Sequence of chain 5.D:
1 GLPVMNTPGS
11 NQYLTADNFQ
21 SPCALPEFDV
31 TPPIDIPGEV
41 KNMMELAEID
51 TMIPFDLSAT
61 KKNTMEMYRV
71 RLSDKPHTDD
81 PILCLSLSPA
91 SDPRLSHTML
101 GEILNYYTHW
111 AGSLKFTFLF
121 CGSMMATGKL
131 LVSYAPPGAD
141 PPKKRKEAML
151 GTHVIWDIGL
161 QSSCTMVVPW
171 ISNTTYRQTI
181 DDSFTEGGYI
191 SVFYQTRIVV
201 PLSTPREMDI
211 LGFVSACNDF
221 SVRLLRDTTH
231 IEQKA

Sequence of chain 5.B:
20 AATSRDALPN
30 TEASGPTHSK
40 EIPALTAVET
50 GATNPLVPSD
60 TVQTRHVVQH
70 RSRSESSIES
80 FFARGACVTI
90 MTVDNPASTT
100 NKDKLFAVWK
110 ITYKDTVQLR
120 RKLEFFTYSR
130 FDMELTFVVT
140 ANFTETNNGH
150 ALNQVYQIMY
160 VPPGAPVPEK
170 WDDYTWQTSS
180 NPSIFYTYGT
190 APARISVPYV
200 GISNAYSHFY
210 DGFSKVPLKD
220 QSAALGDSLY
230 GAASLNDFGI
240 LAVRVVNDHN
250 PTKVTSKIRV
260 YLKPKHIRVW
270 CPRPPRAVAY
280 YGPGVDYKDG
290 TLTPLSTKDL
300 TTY

The small molecule below binds the protein below.
Small molecule (SMILES): CCOC(=O)c1ccc(OCCC2CCN(c3ccc(C)nn3)CC2)cc1

Binding-site contacts:
Ligand atom C11 contacts residue LEU134 of chain 5.B at 3.8 Å (hydrophobic).
Ligand atom N3 contacts residue TYR159 of chain 5.B at 3.9 Å.
Ligand atom C21 contacts residue TYR112 of chain 5.B at 3.3 Å (hydrophobic).
Ligand atom C5 contacts residue VAL196 of chain 5.B at 3.8 Å (hydrophobic).
Ligand atom N3 contacts residue ILE194 of chain 5.B at 3.6 Å.
Ligand atom C11 contacts residue ILE110 of chain 5.B at 3.6 Å (hydrophobic).
Ligand atom C10 contacts residue MET132 of chain 5.B at 3.3 Å (hydrophobic).
Ligand atom C8 contacts residue VAL196 of chain 5.B at 3.6 Å (hydrophobic).
Ligand atom O14 contacts residue MET132 of chain 5.B at 3.4 Å.
Ligand atom C17 contacts residue TYR112 of chain 5.B at 3.8 Å (hydrophobic).
Ligand atom C19 contacts residue TYR205 of chain 5.B at 3.7 Å (hydrophobic).
Ligand atom C17 contacts residue PHE237 of chain 5.B at 3.7 Å (hydrophobic).
Ligand atom N4 contacts residue LEU134 of chain 5.B at 3.7 Å.
Ligand atom N6 contacts residue VAL196 of chain 5.B at 3.9 Å.
Ligand atom C13 contacts residue VAL199 of chain 5.B at 3.7 Å (hydrophobic).
Ligand atom C8 contacts residue VAL199 of chain 5.B at 3.7 Å (hydrophobic).
Ligand atom C2 contacts residue ILE194 of chain 5.B at 3.5 Å (hydrophobic).
Ligand atom C1 contacts residue PRO181 of chain 5.B at 3.7 Å (hydrophobic).
Ligand atom C7 contacts residue TYR159 of chain 5.B at 3.7 Å (hydrophobic).
Ligand atom N4 contacts residue LEU240 of chain 5.B at 3.6 Å.
Ligand atom C18 contacts residue PHE237 of chain 5.B at 3.6 Å (hydrophobic).
Ligand atom C20 contacts residue TYR205 of chain 5.B at 3.5 Å (hydrophobic).
Ligand atom C3 contacts residue TYR159 of chain 5.B at 3.6 Å (hydrophobic).
Ligand atom O22 contacts residue TYR112 of chain 5.B at 3.5 Å.
Ligand atom C4 contacts residue VAL196 of chain 5.B at 3.9 Å (hydrophobic).
Ligand atom C25 contacts residue ASP236 of chain 5.B at 3.5 Å.
Ligand atom N3 contacts residue LEU240 of chain 5.B at 3.5 Å.
Ligand atom C7 contacts residue VAL196 of chain 5.B at 3.6 Å (hydrophobic).
Ligand atom C25 contacts residue SER206 of chain 5.B at 3.8 Å.
Ligand atom O23 contacts residue PHE237 of chain 5.B at 3.8 Å.
Ligand atom O22 contacts residue TYR205 of chain 5.B at 3.8 Å.
Ligand atom C21 contacts residue PHE237 of chain 5.B at 3.7 Å (hydrophobic).
Ligand atom C10 contacts residue ILE110 of chain 5.B at 3.5 Å (hydrophobic).
Ligand atom C4 contacts residue TYR159 of chain 5.B at 3.5 Å (hydrophobic).
Ligand atom O23 contacts residue TYR112 of chain 5.B at 3.5 Å.
Ligand atom C13 contacts residue MET132 of chain 5.B at 3.8 Å (hydrophobic).
Ligand atom C18 contacts residue TYR112 of chain 5.B at 3.7 Å (hydrophobic).
Ligand atom C2 contacts residue TYR159 of chain 5.B at 3.5 Å (hydrophobic).
Ligand atom C12 contacts residue PHE237 of chain 5.B at 3.5 Å (hydrophobic).
Ligand atom C3 contacts residue ALA24 of chain 5.D at 3.5 Å (hydrophobic).